Binding-site contacts:
Ligand atom O5 contacts residue ASP796 of chain 1.A at 3.7 Å.
Ligand atom C4 contacts residue ASN709 of chain 1.C at 4.2 Å.
Ligand atom O5 contacts residue ASN709 of chain 1.C at 2.3 Å (h-bond).
Ligand atom C6 contacts residue ASP796 of chain 1.A at 4.4 Å.
Ligand atom C8 contacts residue ASN709 of chain 1.C at 4.2 Å.
Ligand atom O7 contacts residue ASN709 of chain 1.C at 2.5 Å (h-bond).
Ligand atom C2 contacts residue ASN709 of chain 1.C at 2.4 Å.
Ligand atom C3 contacts residue ASN709 of chain 1.C at 3.8 Å.
Ligand atom C1 contacts residue ASN709 of chain 1.C at 1.4 Å.
Ligand atom C7 contacts residue ASN709 of chain 1.C at 2.9 Å.
Ligand atom C8 contacts residue GLY1131 of chain 1.C at 3.5 Å.
Ligand atom C5 contacts residue ASN709 of chain 1.C at 3.6 Å.
Ligand atom N2 contacts residue ASN709 of chain 1.C at 2.9 Å (h-bond).
Ligand atom C1 contacts residue ASP796 of chain 1.A at 4.5 Å.

Sequence of chain 1.C:
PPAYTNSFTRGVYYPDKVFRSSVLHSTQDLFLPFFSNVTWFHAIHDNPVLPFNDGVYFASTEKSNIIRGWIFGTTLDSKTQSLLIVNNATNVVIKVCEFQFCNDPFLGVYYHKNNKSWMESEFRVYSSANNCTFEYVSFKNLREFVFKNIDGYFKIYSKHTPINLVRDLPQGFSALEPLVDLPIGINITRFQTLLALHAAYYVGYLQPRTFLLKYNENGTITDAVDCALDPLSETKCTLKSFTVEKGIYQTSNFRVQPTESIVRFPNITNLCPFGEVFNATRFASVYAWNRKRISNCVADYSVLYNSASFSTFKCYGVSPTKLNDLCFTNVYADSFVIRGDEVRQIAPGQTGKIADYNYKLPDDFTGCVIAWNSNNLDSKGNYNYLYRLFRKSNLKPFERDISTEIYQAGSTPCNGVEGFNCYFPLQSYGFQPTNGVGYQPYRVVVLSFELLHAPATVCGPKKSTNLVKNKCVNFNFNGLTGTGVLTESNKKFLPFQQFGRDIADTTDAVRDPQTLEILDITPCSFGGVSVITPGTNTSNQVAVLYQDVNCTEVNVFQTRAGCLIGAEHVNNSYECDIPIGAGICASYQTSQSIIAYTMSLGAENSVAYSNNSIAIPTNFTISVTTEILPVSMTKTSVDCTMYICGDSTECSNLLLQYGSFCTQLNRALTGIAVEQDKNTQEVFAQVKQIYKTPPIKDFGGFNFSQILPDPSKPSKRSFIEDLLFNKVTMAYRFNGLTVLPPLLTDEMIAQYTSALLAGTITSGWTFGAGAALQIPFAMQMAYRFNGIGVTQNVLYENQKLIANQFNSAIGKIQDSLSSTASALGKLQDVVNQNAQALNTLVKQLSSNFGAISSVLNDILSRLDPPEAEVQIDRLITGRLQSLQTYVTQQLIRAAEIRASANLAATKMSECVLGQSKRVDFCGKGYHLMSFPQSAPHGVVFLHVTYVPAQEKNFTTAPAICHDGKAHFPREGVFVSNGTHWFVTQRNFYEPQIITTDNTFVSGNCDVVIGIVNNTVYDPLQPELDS

The small molecule below binds the protein below.
Small molecule (SMILES): CC(=O)N[C@@H]1[C@@H](O)[C@H](O)[C@@H](CO)O[C@H]1O

Sequence of chain 1.A:
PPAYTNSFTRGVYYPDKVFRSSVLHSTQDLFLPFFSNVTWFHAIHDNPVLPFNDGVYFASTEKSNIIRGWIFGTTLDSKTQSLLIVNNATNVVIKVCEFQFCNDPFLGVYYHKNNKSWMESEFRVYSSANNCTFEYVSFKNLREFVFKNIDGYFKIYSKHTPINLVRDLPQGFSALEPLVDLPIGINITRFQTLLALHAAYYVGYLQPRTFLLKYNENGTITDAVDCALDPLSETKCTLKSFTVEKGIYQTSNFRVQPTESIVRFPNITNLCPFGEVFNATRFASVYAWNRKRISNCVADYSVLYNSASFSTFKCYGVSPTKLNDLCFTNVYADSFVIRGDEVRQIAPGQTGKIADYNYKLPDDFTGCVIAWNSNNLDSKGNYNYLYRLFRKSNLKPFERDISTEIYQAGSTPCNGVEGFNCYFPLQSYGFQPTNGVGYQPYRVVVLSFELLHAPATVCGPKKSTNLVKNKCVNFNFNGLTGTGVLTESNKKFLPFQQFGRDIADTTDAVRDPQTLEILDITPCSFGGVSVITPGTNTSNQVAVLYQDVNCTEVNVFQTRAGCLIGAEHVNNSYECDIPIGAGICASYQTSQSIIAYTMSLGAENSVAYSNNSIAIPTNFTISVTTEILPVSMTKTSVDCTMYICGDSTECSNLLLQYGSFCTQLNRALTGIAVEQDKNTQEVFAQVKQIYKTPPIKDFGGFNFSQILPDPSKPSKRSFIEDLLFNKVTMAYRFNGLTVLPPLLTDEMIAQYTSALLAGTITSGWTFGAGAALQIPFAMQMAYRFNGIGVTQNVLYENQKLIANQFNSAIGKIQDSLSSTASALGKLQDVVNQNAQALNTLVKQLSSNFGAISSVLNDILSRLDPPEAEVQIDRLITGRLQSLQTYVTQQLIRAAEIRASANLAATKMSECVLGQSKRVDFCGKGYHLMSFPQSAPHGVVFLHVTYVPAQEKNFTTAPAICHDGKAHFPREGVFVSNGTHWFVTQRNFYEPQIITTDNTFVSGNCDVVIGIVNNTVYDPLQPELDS